Binding-site contacts:
Ligand atom C7 contacts residue ASN88 of chain 1.A at 3.4 Å.
Ligand atom N2 contacts residue ASN88 of chain 1.A at 2.9 Å (h-bond).
Ligand atom O5 contacts residue VAL64 of chain 1.A at 3.6 Å.
Ligand atom C5 contacts residue ASN88 of chain 1.A at 3.7 Å.
Ligand atom O6 contacts residue VAL64 of chain 1.A at 3.9 Å.
Ligand atom C4 contacts residue ASN88 of chain 1.A at 4.2 Å.
Ligand atom C8 contacts residue GLY89 of chain 1.A at 3.8 Å.
Ligand atom C1 contacts residue VAL64 of chain 1.A at 4.3 Å (hydrophobic).
Ligand atom C7 contacts residue GLY89 of chain 1.A at 4.3 Å.
Ligand atom C6 contacts residue VAL64 of chain 1.A at 4.2 Å (hydrophobic).
Ligand atom C8 contacts residue ASN88 of chain 1.A at 4.5 Å.
Ligand atom O5 contacts residue ASN88 of chain 1.A at 2.4 Å (h-bond).
Ligand atom C2 contacts residue ASN88 of chain 1.A at 2.4 Å.
Ligand atom C5 contacts residue VAL64 of chain 1.A at 4.1 Å (hydrophobic).
Ligand atom C1 contacts residue ASN88 of chain 1.A at 1.5 Å.
Ligand atom C3 contacts residue ASN88 of chain 1.A at 3.7 Å.
Ligand atom O7 contacts residue ASN88 of chain 1.A at 3.5 Å (h-bond).
Ligand atom O7 contacts residue GLY89 of chain 1.A at 4.5 Å.

The protein below binds the small molecule below.
Small molecule (SMILES): CC(=O)N[C@@H]1[C@@H](O)[C@H](O)[C@@H](CO)O[C@H]1O

Sequence of chain 1.A:
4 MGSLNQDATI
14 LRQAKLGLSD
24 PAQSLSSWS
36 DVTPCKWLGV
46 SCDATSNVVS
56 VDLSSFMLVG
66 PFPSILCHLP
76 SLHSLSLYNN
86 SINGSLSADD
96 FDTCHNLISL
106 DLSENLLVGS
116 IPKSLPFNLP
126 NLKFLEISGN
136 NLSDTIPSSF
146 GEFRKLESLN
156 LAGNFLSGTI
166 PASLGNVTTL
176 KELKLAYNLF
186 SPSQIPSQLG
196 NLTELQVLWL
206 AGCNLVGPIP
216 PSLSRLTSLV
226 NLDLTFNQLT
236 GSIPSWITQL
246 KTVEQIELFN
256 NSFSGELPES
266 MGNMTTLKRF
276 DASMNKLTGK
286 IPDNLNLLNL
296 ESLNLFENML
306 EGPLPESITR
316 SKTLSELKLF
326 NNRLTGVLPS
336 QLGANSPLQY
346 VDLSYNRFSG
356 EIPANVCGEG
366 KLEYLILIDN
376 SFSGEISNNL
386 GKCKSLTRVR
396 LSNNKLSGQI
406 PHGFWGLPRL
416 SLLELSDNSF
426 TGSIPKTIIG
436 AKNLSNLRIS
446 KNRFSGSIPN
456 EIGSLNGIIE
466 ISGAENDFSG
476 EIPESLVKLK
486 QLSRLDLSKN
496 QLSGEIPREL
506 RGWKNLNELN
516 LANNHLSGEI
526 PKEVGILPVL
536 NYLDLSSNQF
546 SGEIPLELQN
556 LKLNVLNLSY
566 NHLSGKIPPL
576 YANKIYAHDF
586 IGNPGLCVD